A small-molecule ligand and the protein it binds are described below.
Small molecule (SMILES): CC(=O)N[C@H]1[C@H](O[C@H]2[C@H](O)[C@@H](NC(C)=O)CO[C@@H]2CO)O[C@H](CO)[C@@H](O[C@@H]2O[C@H](CO[C@H]3O[C@H](CO)[C@@H](O)[C@H](O)[C@@H]3O)[C@@H](O)[C@H](O[C@H]3O[C@H](CO)[C@@H](O)[C@H](O)[C@@H]3O[C@H]3O[C@H](CO)[C@@H](O)[C@H](O)[C@@H]3O)[C@@H]2O)[C@@H]1O

Sequence of chain 1.W:
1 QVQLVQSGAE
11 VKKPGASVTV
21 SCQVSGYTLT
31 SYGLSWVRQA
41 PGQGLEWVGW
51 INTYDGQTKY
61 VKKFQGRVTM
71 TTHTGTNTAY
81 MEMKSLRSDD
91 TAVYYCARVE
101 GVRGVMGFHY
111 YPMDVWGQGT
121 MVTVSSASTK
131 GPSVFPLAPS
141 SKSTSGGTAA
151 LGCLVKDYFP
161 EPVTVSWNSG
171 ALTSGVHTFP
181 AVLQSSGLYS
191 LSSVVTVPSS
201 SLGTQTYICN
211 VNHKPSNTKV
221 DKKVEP

Sequence of chain 1.L:
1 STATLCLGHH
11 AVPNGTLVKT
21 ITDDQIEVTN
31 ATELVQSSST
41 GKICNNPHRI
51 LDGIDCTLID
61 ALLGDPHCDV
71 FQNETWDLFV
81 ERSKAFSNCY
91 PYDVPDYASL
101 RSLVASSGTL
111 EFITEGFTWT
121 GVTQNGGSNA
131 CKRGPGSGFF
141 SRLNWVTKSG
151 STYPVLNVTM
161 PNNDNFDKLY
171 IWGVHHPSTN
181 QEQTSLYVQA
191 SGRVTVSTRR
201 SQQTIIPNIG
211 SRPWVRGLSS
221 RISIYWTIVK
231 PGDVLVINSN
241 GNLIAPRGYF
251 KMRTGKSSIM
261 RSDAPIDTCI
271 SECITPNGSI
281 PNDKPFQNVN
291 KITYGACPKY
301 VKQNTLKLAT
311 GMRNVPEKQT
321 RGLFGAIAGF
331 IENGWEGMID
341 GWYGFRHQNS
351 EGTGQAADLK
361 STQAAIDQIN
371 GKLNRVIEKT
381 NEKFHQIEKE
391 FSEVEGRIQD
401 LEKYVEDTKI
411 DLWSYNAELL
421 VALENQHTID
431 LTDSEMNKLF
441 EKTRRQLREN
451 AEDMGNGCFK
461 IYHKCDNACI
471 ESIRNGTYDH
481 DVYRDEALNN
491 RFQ

Sequence of chain 1.K:
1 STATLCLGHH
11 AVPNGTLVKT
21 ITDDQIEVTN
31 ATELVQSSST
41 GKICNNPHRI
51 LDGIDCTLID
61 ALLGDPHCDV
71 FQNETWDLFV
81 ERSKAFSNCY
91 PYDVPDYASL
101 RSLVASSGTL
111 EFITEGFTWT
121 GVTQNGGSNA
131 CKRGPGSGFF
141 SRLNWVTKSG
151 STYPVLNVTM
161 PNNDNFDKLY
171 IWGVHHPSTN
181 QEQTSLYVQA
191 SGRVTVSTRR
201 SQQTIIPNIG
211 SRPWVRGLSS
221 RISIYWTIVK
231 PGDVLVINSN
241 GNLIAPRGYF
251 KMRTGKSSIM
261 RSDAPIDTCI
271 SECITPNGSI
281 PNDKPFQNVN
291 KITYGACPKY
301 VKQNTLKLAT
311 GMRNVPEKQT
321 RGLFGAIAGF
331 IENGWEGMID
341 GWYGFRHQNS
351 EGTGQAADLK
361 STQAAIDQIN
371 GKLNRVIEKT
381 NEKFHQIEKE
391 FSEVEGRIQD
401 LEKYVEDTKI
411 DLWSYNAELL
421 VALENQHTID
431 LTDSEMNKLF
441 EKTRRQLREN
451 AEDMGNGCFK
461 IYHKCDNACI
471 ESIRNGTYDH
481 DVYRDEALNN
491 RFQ

Binding-site contacts:
Ligand atom C2 contacts residue SER211 of chain 1.K at 3.7 Å.
Ligand atom C8 contacts residue TRP214 of chain 1.K at 3.8 Å (hydrophobic).
Ligand atom C4 contacts residue ASN157 of chain 1.L at 4.2 Å.
Ligand atom C4 contacts residue TRP214 of chain 1.K at 4.5 Å (hydrophobic).
Ligand atom C8 contacts residue SER211 of chain 1.K at 3.4 Å.
Ligand atom C5 contacts residue ASN157 of chain 1.L at 3.7 Å.
Ligand atom C6 contacts residue THR159 of chain 1.L at 3.3 Å.
Ligand atom C6 contacts residue VAL158 of chain 1.L at 4.1 Å (hydrophobic).
Ligand atom O5 contacts residue ASN157 of chain 1.L at 2.4 Å (h-bond).
Ligand atom O7 contacts residue TRP214 of chain 1.K at 3.9 Å.
Ligand atom C2 contacts residue TRP214 of chain 1.K at 4.2 Å (hydrophobic).
Ligand atom N2 contacts residue TRP214 of chain 1.K at 3.0 Å.
Ligand atom O4 contacts residue GLN1 of chain 1.W at 4.4 Å.
Ligand atom C7 contacts residue TRP214 of chain 1.K at 3.3 Å (hydrophobic).
Ligand atom N2 contacts residue ASN157 of chain 1.L at 2.9 Å (h-bond).
Ligand atom C2 contacts residue ASN157 of chain 1.L at 2.4 Å.
Ligand atom O2 contacts residue TRP214 of chain 1.K at 3.0 Å.
Ligand atom O5 contacts residue TRP214 of chain 1.K at 4.2 Å.
Ligand atom C8 contacts residue SER219 of chain 1.K at 3.5 Å.
Ligand atom O4 contacts residue TRP214 of chain 1.K at 3.7 Å.
Ligand atom C3 contacts residue SER211 of chain 1.K at 4.0 Å.
Ligand atom C1 contacts residue SER211 of chain 1.K at 3.6 Å.
Ligand atom O6 contacts residue THR159 of chain 1.L at 3.4 Å.
Ligand atom N2 contacts residue SER211 of chain 1.K at 3.2 Å (h-bond).
Ligand atom C5 contacts residue TRP214 of chain 1.K at 3.5 Å (hydrophobic).
Ligand atom O5 contacts residue VAL158 of chain 1.L at 4.2 Å.
Ligand atom C7 contacts residue SER211 of chain 1.K at 4.3 Å.
Ligand atom C7 contacts residue SER219 of chain 1.K at 4.5 Å.
Ligand atom C3 contacts residue ASN157 of chain 1.L at 3.8 Å.
Ligand atom C6 contacts residue TRP214 of chain 1.K at 3.4 Å (hydrophobic).
Ligand atom C7 contacts residue ASN157 of chain 1.L at 3.7 Å.
Ligand atom O7 contacts residue ASN157 of chain 1.L at 3.8 Å.
Ligand atom C1 contacts residue ASN157 of chain 1.L at 1.4 Å.
Ligand atom O6 contacts residue TRP214 of chain 1.K at 3.9 Å.
Ligand atom C2 contacts residue TRP214 of chain 1.K at 4.2 Å (hydrophobic).